Sequence of chain 1.A:
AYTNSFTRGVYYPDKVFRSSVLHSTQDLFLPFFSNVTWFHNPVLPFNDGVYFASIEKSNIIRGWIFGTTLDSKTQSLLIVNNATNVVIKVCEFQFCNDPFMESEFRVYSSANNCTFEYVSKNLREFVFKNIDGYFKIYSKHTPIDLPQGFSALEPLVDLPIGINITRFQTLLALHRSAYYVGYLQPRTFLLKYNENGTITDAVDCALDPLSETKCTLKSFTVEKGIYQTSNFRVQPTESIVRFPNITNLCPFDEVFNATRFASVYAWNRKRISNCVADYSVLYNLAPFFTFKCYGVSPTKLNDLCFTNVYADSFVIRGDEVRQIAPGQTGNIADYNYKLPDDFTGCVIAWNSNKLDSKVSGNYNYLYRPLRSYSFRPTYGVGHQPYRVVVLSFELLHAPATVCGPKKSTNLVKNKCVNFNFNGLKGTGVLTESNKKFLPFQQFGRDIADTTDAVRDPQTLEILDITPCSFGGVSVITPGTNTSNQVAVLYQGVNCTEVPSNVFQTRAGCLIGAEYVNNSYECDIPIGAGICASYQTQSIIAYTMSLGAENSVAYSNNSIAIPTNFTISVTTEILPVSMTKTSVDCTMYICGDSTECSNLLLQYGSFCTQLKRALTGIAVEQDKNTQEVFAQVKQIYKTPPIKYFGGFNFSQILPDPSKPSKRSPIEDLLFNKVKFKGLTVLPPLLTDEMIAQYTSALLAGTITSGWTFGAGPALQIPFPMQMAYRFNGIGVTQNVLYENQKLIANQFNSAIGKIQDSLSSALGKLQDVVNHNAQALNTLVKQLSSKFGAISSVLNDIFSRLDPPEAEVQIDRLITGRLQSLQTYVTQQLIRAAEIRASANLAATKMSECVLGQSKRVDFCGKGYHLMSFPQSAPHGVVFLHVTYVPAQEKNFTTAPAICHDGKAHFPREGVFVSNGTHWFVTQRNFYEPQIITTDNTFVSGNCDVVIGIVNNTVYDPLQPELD

Binding-site contacts:
Ligand atom C2 contacts residue ASN1095 of chain 1.A at 2.5 Å.
Ligand atom O4 contacts residue HIS1098 of chain 1.A at 4.4 Å.
Ligand atom C1 contacts residue HIS1098 of chain 1.A at 4.4 Å.
Ligand atom C5 contacts residue PHE1100 of chain 1.A at 4.5 Å (hydrophobic).
Ligand atom C1 contacts residue THR1097 of chain 1.A at 3.9 Å.
Ligand atom O3 contacts residue THR1097 of chain 1.A at 4.4 Å.
Ligand atom C8 contacts residue THR1097 of chain 1.A at 3.9 Å.
Ligand atom C1 contacts residue ASN1095 of chain 1.A at 1.4 Å.
Ligand atom C3 contacts residue ASN1095 of chain 1.A at 3.8 Å.
Ligand atom O5 contacts residue PHE1100 of chain 1.A at 4.2 Å.
Ligand atom N2 contacts residue THR1097 of chain 1.A at 3.0 Å (h-bond).
Ligand atom N2 contacts residue ASN1095 of chain 1.A at 2.9 Å (h-bond).
Ligand atom C6 contacts residue PHE1100 of chain 1.A at 4.3 Å (hydrophobic).
Ligand atom O7 contacts residue HIS1098 of chain 1.A at 3.9 Å.
Ligand atom C5 contacts residue HIS1098 of chain 1.A at 4.4 Å.
Ligand atom O5 contacts residue ASN1095 of chain 1.A at 2.3 Å (h-bond).
Ligand atom C7 contacts residue HIS1098 of chain 1.A at 4.1 Å.
Ligand atom C8 contacts residue HIS1098 of chain 1.A at 3.8 Å.
Ligand atom O7 contacts residue ASN1095 of chain 1.A at 3.9 Å.
Ligand atom C7 contacts residue ASN1095 of chain 1.A at 3.6 Å.
Ligand atom C5 contacts residue ASN1095 of chain 1.A at 3.6 Å.
Ligand atom C8 contacts residue ASN1095 of chain 1.A at 3.5 Å.
Ligand atom C3 contacts residue HIS1098 of chain 1.A at 4.3 Å.
Ligand atom C8 contacts residue GLY1096 of chain 1.A at 4.3 Å.
Ligand atom C4 contacts residue ASN1095 of chain 1.A at 4.2 Å.
Ligand atom C2 contacts residue THR1097 of chain 1.A at 3.7 Å.
Ligand atom C3 contacts residue THR1097 of chain 1.A at 3.7 Å.
Ligand atom C7 contacts residue THR1097 of chain 1.A at 4.0 Å.

This small molecule binds to this protein.
Small molecule (SMILES): CC(=O)N[C@H]1[C@H](O[C@H]2[C@H](O)[C@@H](NC(C)=O)CO[C@@H]2CO)O[C@H](CO)[C@@H](O)[C@@H]1O